Sequence of chain 1.A:
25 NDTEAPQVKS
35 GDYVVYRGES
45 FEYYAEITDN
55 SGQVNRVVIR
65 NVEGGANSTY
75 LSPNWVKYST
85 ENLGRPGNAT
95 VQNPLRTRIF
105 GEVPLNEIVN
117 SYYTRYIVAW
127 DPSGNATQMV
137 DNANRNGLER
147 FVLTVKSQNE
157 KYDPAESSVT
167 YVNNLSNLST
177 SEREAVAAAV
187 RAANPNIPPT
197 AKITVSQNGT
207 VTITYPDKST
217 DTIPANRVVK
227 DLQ

A protein and the small-molecule ligand that binds it are described below.
Small molecule (SMILES): CC(=O)N[C@H]1[C@H]([C@H](O)[C@H](O)CO)O[C@@](O)(C(=O)O)C[C@@H]1O

Binding-site contacts:
Ligand atom C9 contacts residue SER76 of chain 1.A at 4.2 Å.
Ligand atom O1A contacts residue GAL3 of chain 1.B at 3.1 Å (h-bond).
Ligand atom O1B contacts residue THR120 of chain 1.A at 2.7 Å (h-bond).
Ligand atom C1 contacts residue TYR118 of chain 1.A at 3.9 Å (hydrophobic).
Ligand atom O9 contacts residue NA1 of chain 1.E at 4.0 Å.
Ligand atom O6 contacts residue GAL3 of chain 1.B at 2.4 Å (h-bond).
Ligand atom O1A contacts residue THR120 of chain 1.A at 3.3 Å (h-bond).
Ligand atom C10 contacts residue TYR118 of chain 1.A at 4.1 Å (hydrophobic).
Ligand atom O4 contacts residue TYR118 of chain 1.A at 3.8 Å.
Ligand atom C8 contacts residue ARG121 of chain 1.A at 4.2 Å.
Ligand atom O1A contacts residue ARG121 of chain 1.A at 3.8 Å.
Ligand atom C7 contacts residue TYR119 of chain 1.A at 4.2 Å (hydrophobic).
Ligand atom O1B contacts residue TYR119 of chain 1.A at 4.1 Å.
Ligand atom O9 contacts residue ARG121 of chain 1.A at 3.5 Å (salt-bridge).
Ligand atom C3 contacts residue TYR118 of chain 1.A at 3.0 Å (hydrophobic).
Ligand atom C1 contacts residue GAL3 of chain 1.B at 2.5 Å.
Ligand atom C6 contacts residue GAL3 of chain 1.B at 3.7 Å.
Ligand atom N5 contacts residue TYR118 of chain 1.A at 3.2 Å (h-bond).
Ligand atom C9 contacts residue TYR119 of chain 1.A at 4.0 Å (hydrophobic).
Ligand atom C4 contacts residue TYR118 of chain 1.A at 3.3 Å (hydrophobic).
Ligand atom O1B contacts residue TYR118 of chain 1.A at 3.1 Å.
Ligand atom O1A contacts residue TYR119 of chain 1.A at 3.7 Å.
Ligand atom O1B contacts residue GAL3 of chain 1.B at 3.1 Å (h-bond).
Ligand atom C11 contacts residue TYR118 of chain 1.A at 3.8 Å (hydrophobic).
Ligand atom C8 contacts residue TYR119 of chain 1.A at 4.2 Å (hydrophobic).
Ligand atom O8 contacts residue ARG121 of chain 1.A at 3.2 Å (salt-bridge).
Ligand atom C6 contacts residue TYR118 of chain 1.A at 3.8 Å (hydrophobic).
Ligand atom C8 contacts residue NA1 of chain 1.E at 4.2 Å.
Ligand atom C9 contacts residue ARG121 of chain 1.A at 3.8 Å.
Ligand atom C5 contacts residue TYR118 of chain 1.A at 3.7 Å (hydrophobic).
Ligand atom O9 contacts residue SER76 of chain 1.A at 3.5 Å (h-bond).
Ligand atom C3 contacts residue GAL3 of chain 1.B at 3.0 Å.
Ligand atom O1A contacts residue TYR118 of chain 1.A at 4.0 Å.
Ligand atom C1 contacts residue THR120 of chain 1.A at 3.7 Å.
Ligand atom C2 contacts residue GAL3 of chain 1.B at 1.7 Å.
Ligand atom O8 contacts residue TYR119 of chain 1.A at 3.6 Å.
Ligand atom C11 contacts residue SER117 of chain 1.A at 3.4 Å.
Ligand atom N5 contacts residue TYR119 of chain 1.A at 4.0 Å.
Ligand atom C2 contacts residue TYR118 of chain 1.A at 4.1 Å (hydrophobic).
Ligand atom O9 contacts residue ASN65 of chain 1.A at 3.6 Å (h-bond).